Sequence of chain 1.B:
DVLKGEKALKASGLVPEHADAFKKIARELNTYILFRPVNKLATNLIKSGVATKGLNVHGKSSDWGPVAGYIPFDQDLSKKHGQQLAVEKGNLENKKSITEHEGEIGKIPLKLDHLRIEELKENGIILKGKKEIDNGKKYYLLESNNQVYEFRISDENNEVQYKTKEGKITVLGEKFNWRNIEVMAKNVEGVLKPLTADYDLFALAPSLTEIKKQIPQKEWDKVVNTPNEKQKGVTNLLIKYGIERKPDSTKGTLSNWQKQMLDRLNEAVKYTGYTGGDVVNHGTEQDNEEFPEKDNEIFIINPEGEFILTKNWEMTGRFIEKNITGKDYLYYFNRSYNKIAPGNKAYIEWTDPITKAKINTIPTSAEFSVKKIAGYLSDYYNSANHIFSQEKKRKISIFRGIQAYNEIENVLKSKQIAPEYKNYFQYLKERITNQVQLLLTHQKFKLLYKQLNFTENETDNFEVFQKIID

Binding-site contacts:
Ligand atom O1G contacts residue LYS62 of chain 1.B at 3.3 Å.
Ligand atom PG contacts residue SER63 of chain 1.B at 3.4 Å.
Ligand atom O3A contacts residue ASP202 of chain 1.B at 2.8 Å (salt-bridge).
Ligand atom N1 contacts residue GLY256 of chain 1.B at 3.5 Å.
Ligand atom O3G contacts residue SER63 of chain 1.B at 3.2 Å (h-bond).
Ligand atom N6 contacts residue GLY287 of chain 1.B at 3.0 Å (h-bond).
Ligand atom C6 contacts residue GLY287 of chain 1.B at 3.6 Å.
Ligand atom O1G contacts residue LYS55 of chain 1.B at 3.0 Å (salt-bridge).
Ligand atom O5' contacts residue HIS286 of chain 1.B at 3.3 Å (h-bond).
Ligand atom N1 contacts residue THR257 of chain 1.B at 3.5 Å (h-bond).
Ligand atom O2G contacts residue LYS55 of chain 1.B at 2.7 Å.
Ligand atom O5' contacts residue YB1 of chain 1.I at 3.1 Å.
Ligand atom PB contacts residue ARG38 of chain 1.B at 3.5 Å.
Ligand atom O3G contacts residue LYS81 of chain 1.B at 2.9 Å (salt-bridge).
Ligand atom O2B contacts residue ASP202 of chain 1.B at 2.6 Å (salt-bridge).
Ligand atom C5 contacts residue GLY287 of chain 1.B at 3.3 Å.
Ligand atom O1A contacts residue LYS55 of chain 1.B at 2.5 Å.
Ligand atom C5' contacts residue ASP202 of chain 1.B at 3.1 Å.
Ligand atom C4 contacts residue ASN292 of chain 1.B at 3.3 Å.
Ligand atom N7 contacts residue GLY287 of chain 1.B at 2.6 Å (h-bond).
Ligand atom O2G contacts residue ALA199 of chain 1.B at 3.6 Å.
Ligand atom O2G contacts residue SER63 of chain 1.B at 3.2 Å (h-bond).
Ligand atom O1G contacts residue SER63 of chain 1.B at 3.2 Å (h-bond).
Ligand atom O2B contacts residue ARG38 of chain 1.B at 2.9 Å (salt-bridge).
Ligand atom PG contacts residue LYS55 of chain 1.B at 3.1 Å.
Ligand atom N3 contacts residue ASN292 of chain 1.B at 3.3 Å (h-bond).
Ligand atom PG contacts residue LYS81 of chain 1.B at 3.6 Å.
Ligand atom C1' contacts residue ASN292 of chain 1.B at 3.1 Å.
Ligand atom PA contacts residue LYS55 of chain 1.B at 3.6 Å.
Ligand atom N9 contacts residue ASN292 of chain 1.B at 3.2 Å (h-bond).
Ligand atom O1G contacts residue LYS81 of chain 1.B at 3.1 Å (salt-bridge).
Ligand atom O3B contacts residue LYS55 of chain 1.B at 2.7 Å (salt-bridge).
Ligand atom PA contacts residue YB1 of chain 1.I at 3.6 Å.
Ligand atom PB contacts residue ASP202 of chain 1.B at 3.1 Å.
Ligand atom O5' contacts residue ASP202 of chain 1.B at 2.9 Å (salt-bridge).
Ligand atom C5' contacts residue YB1 of chain 1.I at 2.5 Å.
Ligand atom N7 contacts residue HIS286 of chain 1.B at 3.1 Å.
Ligand atom C5 contacts residue HIS286 of chain 1.B at 3.4 Å.
Ligand atom N6 contacts residue THR257 of chain 1.B at 3.0 Å (h-bond).
Ligand atom C8 contacts residue HIS286 of chain 1.B at 3.3 Å.

A protein and the small-molecule ligand that binds it are described below.
Small molecule (SMILES): Nc1ncnc2c1ncn2CCOC[P](=O)(O)O[P](=O)(O)OP(=O)(O)O